This protein binds this small molecule.
Small molecule (SMILES): CC(=O)N[C@@H]1[C@@H](O)[C@H](O)[C@@H](CO)O[C@H]1O

Binding-site contacts:
Ligand atom C1 contacts residue GLU257 of chain 1.B at 4.0 Å.
Ligand atom C6 contacts residue GLU257 of chain 1.B at 4.4 Å.
Ligand atom C1 contacts residue ASN254 of chain 1.B at 1.4 Å.
Ligand atom C5 contacts residue ASN254 of chain 1.B at 3.7 Å.
Ligand atom C8 contacts residue THR256 of chain 1.B at 4.3 Å.
Ligand atom C5 contacts residue GLU257 of chain 1.B at 4.0 Å.
Ligand atom N2 contacts residue ASN254 of chain 1.B at 2.8 Å (h-bond).
Ligand atom O5 contacts residue GLU257 of chain 1.B at 3.8 Å.
Ligand atom C7 contacts residue ASN254 of chain 1.B at 3.2 Å.
Ligand atom C4 contacts residue ASN254 of chain 1.B at 4.2 Å.
Ligand atom O5 contacts residue ASN254 of chain 1.B at 2.4 Å (h-bond).
Ligand atom C3 contacts residue ASN254 of chain 1.B at 3.8 Å.
Ligand atom C2 contacts residue ASN254 of chain 1.B at 2.4 Å.
Ligand atom C8 contacts residue ASN254 of chain 1.B at 4.3 Å.
Ligand atom O7 contacts residue ASN254 of chain 1.B at 3.2 Å (h-bond).

Sequence of chain 1.B:
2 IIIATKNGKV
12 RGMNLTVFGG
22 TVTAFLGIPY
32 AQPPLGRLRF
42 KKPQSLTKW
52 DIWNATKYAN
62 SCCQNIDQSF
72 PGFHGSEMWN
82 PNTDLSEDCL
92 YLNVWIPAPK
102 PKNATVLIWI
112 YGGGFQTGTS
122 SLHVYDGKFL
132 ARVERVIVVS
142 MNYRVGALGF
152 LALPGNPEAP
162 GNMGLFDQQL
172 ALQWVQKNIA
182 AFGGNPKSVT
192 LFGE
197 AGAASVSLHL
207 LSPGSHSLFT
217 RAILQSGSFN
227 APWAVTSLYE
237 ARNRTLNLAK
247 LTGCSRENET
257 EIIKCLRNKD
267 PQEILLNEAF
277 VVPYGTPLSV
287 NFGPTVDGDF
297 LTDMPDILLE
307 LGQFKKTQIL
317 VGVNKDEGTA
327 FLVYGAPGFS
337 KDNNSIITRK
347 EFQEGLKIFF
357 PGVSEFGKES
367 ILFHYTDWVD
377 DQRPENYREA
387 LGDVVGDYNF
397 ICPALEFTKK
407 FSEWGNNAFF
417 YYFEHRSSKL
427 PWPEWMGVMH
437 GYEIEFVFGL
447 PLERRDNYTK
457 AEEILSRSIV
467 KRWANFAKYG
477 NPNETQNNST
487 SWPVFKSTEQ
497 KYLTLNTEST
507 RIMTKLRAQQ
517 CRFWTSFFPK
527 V